Binding-site contacts:
Ligand atom C8 contacts residue ASN179 of chain 1.B at 4.5 Å.
Ligand atom O5 contacts residue THR181 of chain 1.B at 4.0 Å.
Ligand atom C1 contacts residue ASN305 of chain 1.B at 4.0 Å.
Ligand atom O6 contacts residue GLU200 of chain 1.B at 3.3 Å (salt-bridge).
Ligand atom C3 contacts residue ASN179 of chain 1.B at 3.8 Å.
Ligand atom N2 contacts residue ASN179 of chain 1.B at 2.8 Å (h-bond).
Ligand atom C5 contacts residue ASN179 of chain 1.B at 3.7 Å.
Ligand atom O7 contacts residue ASN179 of chain 1.B at 3.1 Å (h-bond).
Ligand atom C4 contacts residue ASN179 of chain 1.B at 4.2 Å.
Ligand atom C7 contacts residue VAL307 of chain 1.B at 4.1 Å (hydrophobic).
Ligand atom O5 contacts residue ASN179 of chain 1.B at 2.4 Å (h-bond).
Ligand atom C7 contacts residue ASN179 of chain 1.B at 3.2 Å.
Ligand atom C8 contacts residue GLU177 of chain 1.B at 4.2 Å.
Ligand atom N2 contacts residue VAL307 of chain 1.B at 4.0 Å.
Ligand atom C6 contacts residue GLU200 of chain 1.B at 4.3 Å.
Ligand atom C6 contacts residue TYR198 of chain 1.B at 4.0 Å (hydrophobic).
Ligand atom C8 contacts residue VAL307 of chain 1.B at 4.0 Å (hydrophobic).
Ligand atom C7 contacts residue GLU177 of chain 1.B at 4.4 Å.
Ligand atom C6 contacts residue THR181 of chain 1.B at 4.1 Å.
Ligand atom C1 contacts residue ASN179 of chain 1.B at 1.4 Å.
Ligand atom C1 contacts residue THR181 of chain 1.B at 4.3 Å.
Ligand atom C2 contacts residue ASN179 of chain 1.B at 2.4 Å.
Ligand atom O5 contacts residue GLU200 of chain 1.B at 3.8 Å.
Ligand atom C5 contacts residue THR181 of chain 1.B at 3.8 Å.
Ligand atom O7 contacts residue GLU177 of chain 1.B at 3.9 Å.

This protein binds this small molecule.
Small molecule (SMILES): CC(=O)N[C@@H]1[C@@H](O)[C@H](O)[C@@H](CO)O[C@H]1O

Sequence of chain 1.B:
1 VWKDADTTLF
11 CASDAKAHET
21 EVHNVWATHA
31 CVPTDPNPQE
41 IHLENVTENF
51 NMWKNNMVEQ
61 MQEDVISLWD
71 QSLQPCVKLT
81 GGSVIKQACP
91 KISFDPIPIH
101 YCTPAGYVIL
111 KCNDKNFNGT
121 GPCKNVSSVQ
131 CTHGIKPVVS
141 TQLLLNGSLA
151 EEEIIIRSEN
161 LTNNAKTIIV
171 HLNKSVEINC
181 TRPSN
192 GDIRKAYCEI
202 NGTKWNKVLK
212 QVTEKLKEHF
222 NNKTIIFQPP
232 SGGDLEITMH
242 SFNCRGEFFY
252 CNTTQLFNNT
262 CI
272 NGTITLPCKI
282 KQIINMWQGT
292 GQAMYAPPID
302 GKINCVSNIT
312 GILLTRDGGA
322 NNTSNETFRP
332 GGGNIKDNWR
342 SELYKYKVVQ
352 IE